Binding-site contacts:
Ligand atom O5 contacts residue ASN93 of chain 55.E at 4.1 Å.
Ligand atom N2 contacts residue GLY92 of chain 55.E at 4.2 Å.
Ligand atom C4 contacts residue ASN93 of chain 55.E at 3.6 Å.
Ligand atom C3 contacts residue TRP111 of chain 55.E at 3.7 Å (hydrophobic).
Ligand atom O5 contacts residue TRP111 of chain 55.E at 4.3 Å.
Ligand atom C6 contacts residue HIS42 of chain 55.E at 4.3 Å.
Ligand atom C5 contacts residue ASN93 of chain 55.E at 3.5 Å.
Ligand atom N2 contacts residue TRP111 of chain 55.E at 3.5 Å.
Ligand atom C1 contacts residue ASN93 of chain 55.E at 1.4 Å.
Ligand atom C8 contacts residue GLU91 of chain 55.E at 3.8 Å.
Ligand atom C4 contacts residue TRP111 of chain 55.E at 4.0 Å (hydrophobic).
Ligand atom C7 contacts residue GLY92 of chain 55.E at 4.2 Å.
Ligand atom C7 contacts residue ASN93 of chain 55.E at 3.5 Å.
Ligand atom C7 contacts residue TRP111 of chain 55.E at 3.8 Å (hydrophobic).
Ligand atom C8 contacts residue TRP111 of chain 55.E at 3.3 Å (hydrophobic).
Ligand atom C2 contacts residue ASN93 of chain 55.E at 1.8 Å.
Ligand atom C5 contacts residue TRP111 of chain 55.E at 3.7 Å (hydrophobic).
Ligand atom C5 contacts residue ASN93 of chain 55.E at 4.0 Å.
Ligand atom N2 contacts residue ASN93 of chain 55.E at 2.5 Å (h-bond).
Ligand atom O7 contacts residue ASN93 of chain 55.E at 3.9 Å.
Ligand atom C3 contacts residue ASN93 of chain 55.E at 3.1 Å.
Ligand atom C6 contacts residue ASN93 of chain 55.E at 3.1 Å.
Ligand atom C1 contacts residue TRP111 of chain 55.E at 3.9 Å (hydrophobic).
Ligand atom C8 contacts residue GLY92 of chain 55.E at 3.6 Å.
Ligand atom O5 contacts residue ASN93 of chain 55.E at 2.3 Å (h-bond).
Ligand atom O3 contacts residue ASN93 of chain 55.E at 4.0 Å.
Ligand atom O3 contacts residue TRP111 of chain 55.E at 4.3 Å.
Ligand atom C2 contacts residue TRP111 of chain 55.E at 4.1 Å (hydrophobic).
Ligand atom O7 contacts residue TRP111 of chain 55.E at 3.6 Å.
Ligand atom O4 contacts residue TRP111 of chain 55.E at 3.4 Å.

Sequence of chain 55.E:
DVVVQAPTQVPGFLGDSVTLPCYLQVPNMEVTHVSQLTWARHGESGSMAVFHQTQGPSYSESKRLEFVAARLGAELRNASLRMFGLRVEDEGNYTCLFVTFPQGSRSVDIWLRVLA

A protein and the small-molecule ligand that binds it are described below.
Small molecule (SMILES): CC(=O)N[C@H]1[C@H](O[C@H]2[C@H](O)[C@@H](NC(C)=O)CO[C@@H]2CO[C@@H]2O[C@@H](C)[C@@H](O)[C@@H](O)[C@@H]2O)O[C@H](CO)[C@@H](O[C@@H]2O[C@H](CO)[C@@H](O)[C@H](O[C@H]3O[C@H](CO)[C@@H](O)[C@H](O)[C@@H]3O)[C@@H]2O)[C@@H]1O